This protein binds this small molecule.
Small molecule (SMILES): CC(=O)N[C@H]1[C@H](O[C@H]2[C@H](O)[C@@H](NC(C)=O)CO[C@@H]2CO)O[C@H](CO)[C@@H](O[C@@H]2O[C@H](CO)[C@@H](O)[C@H](O[C@H]3O[C@H](CO)[C@@H](O)[C@H](O)[C@@H]3O[C@H]3O[C@H](CO)[C@@H](O)[C@H](O)[C@@H]3O)[C@@H]2O)[C@@H]1O

Binding-site contacts:
Ligand atom N2 contacts residue ASN457 of chain 1.A at 3.0 Å (h-bond).
Ligand atom C1 contacts residue ASN457 of chain 1.A at 1.5 Å.
Ligand atom C2 contacts residue ASN457 of chain 1.A at 2.5 Å.
Ligand atom O5 contacts residue ASN457 of chain 1.A at 2.3 Å (h-bond).
Ligand atom O7 contacts residue ASN457 of chain 1.A at 3.7 Å.
Ligand atom C5 contacts residue ASN457 of chain 1.A at 3.6 Å.
Ligand atom N2 contacts residue GLU455 of chain 1.A at 3.9 Å.
Ligand atom C3 contacts residue ASN457 of chain 1.A at 3.9 Å.
Ligand atom C4 contacts residue ASN457 of chain 1.A at 4.3 Å.
Ligand atom C7 contacts residue ASN457 of chain 1.A at 3.6 Å.
Ligand atom C8 contacts residue GLU455 of chain 1.A at 3.8 Å.
Ligand atom C8 contacts residue LEU456 of chain 1.A at 3.7 Å (hydrophobic).
Ligand atom C7 contacts residue GLU455 of chain 1.A at 4.2 Å.

Sequence of chain 1.A:
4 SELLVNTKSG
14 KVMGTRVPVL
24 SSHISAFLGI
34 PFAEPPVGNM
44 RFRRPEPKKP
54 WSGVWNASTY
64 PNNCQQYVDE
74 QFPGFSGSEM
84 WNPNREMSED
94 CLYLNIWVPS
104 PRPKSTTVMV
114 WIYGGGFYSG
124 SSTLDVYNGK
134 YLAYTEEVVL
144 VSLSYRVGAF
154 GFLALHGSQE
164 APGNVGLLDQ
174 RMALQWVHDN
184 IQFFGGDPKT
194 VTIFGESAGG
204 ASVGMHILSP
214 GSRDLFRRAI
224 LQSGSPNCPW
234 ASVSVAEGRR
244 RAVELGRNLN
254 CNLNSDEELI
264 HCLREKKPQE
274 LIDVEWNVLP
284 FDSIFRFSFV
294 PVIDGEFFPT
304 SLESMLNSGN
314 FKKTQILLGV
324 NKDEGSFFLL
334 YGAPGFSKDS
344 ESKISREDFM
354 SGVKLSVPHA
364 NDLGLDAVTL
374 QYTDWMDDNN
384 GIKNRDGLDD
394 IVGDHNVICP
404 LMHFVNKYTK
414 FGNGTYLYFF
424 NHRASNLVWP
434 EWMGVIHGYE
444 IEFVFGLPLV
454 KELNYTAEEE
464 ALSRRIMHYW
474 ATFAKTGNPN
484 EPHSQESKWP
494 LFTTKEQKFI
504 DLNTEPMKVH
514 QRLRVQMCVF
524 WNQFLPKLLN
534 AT